Sequence of chain 1.A:
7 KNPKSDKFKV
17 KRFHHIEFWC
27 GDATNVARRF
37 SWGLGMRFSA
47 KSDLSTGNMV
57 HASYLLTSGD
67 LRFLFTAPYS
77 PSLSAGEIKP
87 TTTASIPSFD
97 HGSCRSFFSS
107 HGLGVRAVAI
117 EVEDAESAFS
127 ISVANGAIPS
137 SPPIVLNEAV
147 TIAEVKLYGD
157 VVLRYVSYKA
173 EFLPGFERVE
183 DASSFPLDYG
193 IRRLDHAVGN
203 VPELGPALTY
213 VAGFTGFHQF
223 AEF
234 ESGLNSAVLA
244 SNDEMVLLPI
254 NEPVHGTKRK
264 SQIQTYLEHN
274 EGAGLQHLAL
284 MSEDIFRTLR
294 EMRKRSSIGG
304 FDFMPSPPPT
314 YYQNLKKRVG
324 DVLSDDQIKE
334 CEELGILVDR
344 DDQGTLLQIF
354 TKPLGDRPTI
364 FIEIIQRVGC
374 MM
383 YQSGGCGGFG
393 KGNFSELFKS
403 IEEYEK

Binding-site contacts:
Ligand atom C22 contacts residue ASN254 of chain 1.A at 3.7 Å.
Ligand atom C22 contacts residue SER239 of chain 1.A at 3.5 Å.
Ligand atom C17 contacts residue ASN395 of chain 1.A at 3.8 Å.
Ligand atom C18 contacts residue CO1 of chain 1.B at 3.6 Å.
Ligand atom O25 contacts residue PHE396 of chain 1.A at 3.6 Å.
Ligand atom C4 contacts residue PHE353 of chain 1.A at 3.5 Å (hydrophobic).
Ligand atom C21 contacts residue SER239 of chain 1.A at 3.4 Å.
Ligand atom O24 contacts residue VAL200 of chain 1.A at 3.8 Å.
Ligand atom C20 contacts residue PHE391 of chain 1.A at 3.7 Å (hydrophobic).
Ligand atom C5 contacts residue PHE353 of chain 1.A at 3.4 Å (hydrophobic).
Ligand atom C2 contacts residue PHE391 of chain 1.A at 3.4 Å (hydrophobic).
Ligand atom C3 contacts residue PHE353 of chain 1.A at 3.5 Å (hydrophobic).
Ligand atom C19 contacts residue PHE391 of chain 1.A at 3.8 Å (hydrophobic).
Ligand atom C4 contacts residue PHE396 of chain 1.A at 3.8 Å (hydrophobic).
Ligand atom C18 contacts residue HIS280 of chain 1.A at 3.7 Å.
Ligand atom O14 contacts residue PHE353 of chain 1.A at 3.7 Å.
Ligand atom C6 contacts residue PHE353 of chain 1.A at 3.3 Å (hydrophobic).
Ligand atom O24 contacts residue HIS198 of chain 1.A at 3.1 Å (h-bond).
Ligand atom O24 contacts residue HIS280 of chain 1.A at 3.1 Å (h-bond).
Ligand atom O14 contacts residue GLU366 of chain 1.A at 3.0 Å (salt-bridge).
Ligand atom C11 contacts residue HIS280 of chain 1.A at 3.4 Å.
Ligand atom C12 contacts residue PHE391 of chain 1.A at 3.8 Å (hydrophobic).
Ligand atom C11 contacts residue PHE364 of chain 1.A at 3.8 Å (hydrophobic).
Ligand atom C12 contacts residue CO1 of chain 1.B at 3.0 Å.
Ligand atom C11 contacts residue PHE353 of chain 1.A at 3.6 Å (hydrophobic).
Ligand atom O25 contacts residue LEU237 of chain 1.A at 3.7 Å.
Ligand atom C27 contacts residue MET307 of chain 1.A at 3.6 Å (hydrophobic).
Ligand atom C3 contacts residue GLY392 of chain 1.A at 3.7 Å.
Ligand atom O14 contacts residue HIS280 of chain 1.A at 2.8 Å (h-bond).
Ligand atom C19 contacts residue CO1 of chain 1.B at 3.2 Å.
Ligand atom O24 contacts residue PHE391 of chain 1.A at 3.8 Å.
Ligand atom C12 contacts residue HIS280 of chain 1.A at 3.5 Å.
Ligand atom C1 contacts residue PHE353 of chain 1.A at 3.4 Å (hydrophobic).
Ligand atom O16 contacts residue LEU399 of chain 1.A at 3.8 Å.
Ligand atom O14 contacts residue CO1 of chain 1.B at 1.9 Å.
Ligand atom C21 contacts residue ASN254 of chain 1.A at 3.3 Å.
Ligand atom C19 contacts residue HIS280 of chain 1.A at 3.8 Å.
Ligand atom O13 contacts residue PHE364 of chain 1.A at 3.8 Å.
Ligand atom C2 contacts residue PHE353 of chain 1.A at 3.5 Å (hydrophobic).
Ligand atom O24 contacts residue CO1 of chain 1.B at 2.1 Å.

This small molecule binds to this protein.
Small molecule (SMILES): CCCn1c(=O)c2c(C)c(C(=O)C3=C(O)CCCC3=O)ccc2n(C)c1=O